Binding-site contacts:
Ligand atom C04 contacts residue SER118 of chain 1.X at 3.8 Å.
Ligand atom C04 contacts residue ILE90 of chain 1.X at 3.6 Å (hydrophobic).
Ligand atom C14 contacts residue MET88 of chain 1.X at 3.5 Å (hydrophobic).
Ligand atom C01 contacts residue ILE90 of chain 1.X at 3.5 Å (hydrophobic).
Ligand atom C10 contacts residue GLY65 of chain 1.X at 3.9 Å.
Ligand atom C14 contacts residue GLY116 of chain 1.X at 3.5 Å.
Ligand atom C19 contacts residue ARG145 of chain 1.X at 3.9 Å.
Ligand atom C16 contacts residue TRP142 of chain 1.X at 4.0 Å (hydrophobic).
Ligand atom C19 contacts residue TRP142 of chain 1.X at 3.9 Å (hydrophobic).
Ligand atom C07 contacts residue TRP142 of chain 1.X at 3.7 Å (hydrophobic).
Ligand atom N06 contacts residue ILE90 of chain 1.X at 3.2 Å (h-bond).
Ligand atom C19 contacts residue SER118 of chain 1.X at 3.9 Å.
Ligand atom C10 contacts residue GLU89 of chain 1.X at 4.0 Å.
Ligand atom C19 contacts residue ILE90 of chain 1.X at 4.0 Å (hydrophobic).
Ligand atom C09 contacts residue ILE90 of chain 1.X at 3.5 Å (hydrophobic).
Ligand atom C01 contacts residue HIS141 of chain 1.X at 3.8 Å.
Ligand atom C02 contacts residue ILE90 of chain 1.X at 3.5 Å (hydrophobic).
Ligand atom C02 contacts residue HIS141 of chain 1.X at 3.7 Å.
Ligand atom N03 contacts residue ALA117 of chain 1.X at 3.6 Å.
Ligand atom S05 contacts residue ILE90 of chain 1.X at 3.7 Å.
Ligand atom N06 contacts residue GLU89 of chain 1.X at 3.5 Å (salt-bridge).
Ligand atom S05 contacts residue TRP142 of chain 1.X at 3.3 Å.
Ligand atom N08 contacts residue GLY65 of chain 1.X at 3.6 Å.
Ligand atom C14 contacts residue SER118 of chain 1.X at 3.8 Å.
Ligand atom N08 contacts residue GLU89 of chain 1.X at 2.9 Å (salt-bridge).
Ligand atom C15 contacts residue TRP142 of chain 1.X at 4.0 Å (hydrophobic).
Ligand atom C07 contacts residue HIS141 of chain 1.X at 3.5 Å.
Ligand atom C18 contacts residue TRP142 of chain 1.X at 3.8 Å (hydrophobic).
Ligand atom N08 contacts residue ILE90 of chain 1.X at 3.9 Å.
Ligand atom C15 contacts residue HIS141 of chain 1.X at 3.9 Å.
Ligand atom N03 contacts residue ILE90 of chain 1.X at 3.7 Å.
Ligand atom C09 contacts residue SER118 of chain 1.X at 3.9 Å.
Ligand atom C17 contacts residue TRP142 of chain 1.X at 3.8 Å (hydrophobic).
Ligand atom N06 contacts residue GLY65 of chain 1.X at 3.8 Å.
Ligand atom C15 contacts residue ASP140 of chain 1.X at 3.9 Å.
Ligand atom N03 contacts residue SER118 of chain 1.X at 2.9 Å (h-bond).
Ligand atom C13 contacts residue TRP142 of chain 1.X at 3.7 Å (hydrophobic).
Ligand atom N06 contacts residue MET88 of chain 1.X at 4.0 Å.
Ligand atom C19 contacts residue GLN119 of chain 1.X at 3.4 Å.
Ligand atom C14 contacts residue ILE90 of chain 1.X at 3.9 Å (hydrophobic).

A small-molecule ligand and the protein it binds are described below.
Small molecule (SMILES): COc1ccc(Cc2cc(-c3sc(C)nc3C)[nH]n2)cc1

Sequence of chain 1.X:
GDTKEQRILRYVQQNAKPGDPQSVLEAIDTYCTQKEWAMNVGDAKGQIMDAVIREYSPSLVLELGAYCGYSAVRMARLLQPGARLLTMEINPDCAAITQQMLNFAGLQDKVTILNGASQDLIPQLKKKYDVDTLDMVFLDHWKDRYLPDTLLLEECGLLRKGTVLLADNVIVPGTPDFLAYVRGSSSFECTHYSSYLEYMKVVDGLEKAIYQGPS